This small molecule binds to this protein.
Small molecule (SMILES): O=[N+]([O-])c1cccc2c(Br)n[nH]c12

Sequence of chain 1.A:
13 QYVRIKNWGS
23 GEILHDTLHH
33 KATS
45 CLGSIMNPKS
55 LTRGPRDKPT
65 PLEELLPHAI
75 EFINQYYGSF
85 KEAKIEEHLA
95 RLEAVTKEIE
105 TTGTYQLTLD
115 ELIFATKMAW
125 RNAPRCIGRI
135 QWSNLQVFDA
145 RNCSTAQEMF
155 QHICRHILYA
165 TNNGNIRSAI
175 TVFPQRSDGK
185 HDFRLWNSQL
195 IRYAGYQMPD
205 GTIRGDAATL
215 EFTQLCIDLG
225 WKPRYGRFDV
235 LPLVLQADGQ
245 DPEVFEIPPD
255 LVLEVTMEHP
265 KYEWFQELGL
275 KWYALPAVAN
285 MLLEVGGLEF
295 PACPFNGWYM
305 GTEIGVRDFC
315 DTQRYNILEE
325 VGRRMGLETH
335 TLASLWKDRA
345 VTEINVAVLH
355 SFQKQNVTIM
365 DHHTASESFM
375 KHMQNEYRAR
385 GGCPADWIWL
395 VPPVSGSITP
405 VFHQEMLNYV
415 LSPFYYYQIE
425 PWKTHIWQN

Binding-site contacts:
Ligand atom N2 contacts residue PRO280 of chain 1.A at 3.8 Å.
Ligand atom C7 contacts residue PRO280 of chain 1.A at 4.0 Å (hydrophobic).
Ligand atom O12 contacts residue MET304 of chain 1.A at 3.0 Å (h-bond).
Ligand atom C8 contacts residue HEM1 of chain 1.C at 3.6 Å.
Ligand atom BR contacts residue GLY301 of chain 1.A at 3.7 Å.
Ligand atom C3 contacts residue HEM1 of chain 1.C at 3.7 Å.
Ligand atom C8 contacts residue TRP302 of chain 1.A at 3.8 Å (hydrophobic).
Ligand atom O11 contacts residue GLU307 of chain 1.A at 3.1 Å.
Ligand atom N10 contacts residue TRP302 of chain 1.A at 3.9 Å.
Ligand atom N1 contacts residue TRP302 of chain 1.A at 2.8 Å (h-bond).
Ligand atom N1 contacts residue PRO280 of chain 1.A at 3.6 Å.
Ligand atom C9 contacts residue HEM1 of chain 1.C at 3.8 Å.
Ligand atom N2 contacts residue GLY301 of chain 1.A at 3.3 Å (h-bond).
Ligand atom C5 contacts residue HEM1 of chain 1.C at 3.3 Å.
Ligand atom N10 contacts residue MET304 of chain 1.A at 3.6 Å (h-bond).
Ligand atom C6 contacts residue HEM1 of chain 1.C at 3.5 Å.
Ligand atom C3 contacts residue GLY301 of chain 1.A at 3.8 Å.
Ligand atom O11 contacts residue TYR303 of chain 1.A at 3.5 Å.
Ligand atom N2 contacts residue HEM1 of chain 1.C at 3.2 Å.
Ligand atom O12 contacts residue HEM1 of chain 1.C at 3.6 Å.
Ligand atom O11 contacts residue HEM1 of chain 1.C at 3.7 Å.
Ligand atom C8 contacts residue PRO280 of chain 1.A at 3.7 Å (hydrophobic).
Ligand atom N2 contacts residue TRP302 of chain 1.A at 3.6 Å.
Ligand atom C6 contacts residue GLU307 of chain 1.A at 4.1 Å.
Ligand atom C7 contacts residue HEM1 of chain 1.C at 3.7 Å.
Ligand atom BR contacts residue PRO280 of chain 1.A at 3.9 Å.
Ligand atom C4 contacts residue HEM1 of chain 1.C at 4.1 Å.
Ligand atom O12 contacts residue TYR303 of chain 1.A at 3.0 Å.
Ligand atom BR contacts residue HEM1 of chain 1.C at 3.6 Å.
Ligand atom O12 contacts residue TRP302 of chain 1.A at 2.8 Å (h-bond).
Ligand atom O11 contacts residue MET304 of chain 1.A at 3.5 Å (h-bond).
Ligand atom C9 contacts residue PRO280 of chain 1.A at 3.9 Å (hydrophobic).
Ligand atom C4 contacts residue VAL282 of chain 1.A at 3.9 Å (hydrophobic).
Ligand atom N10 contacts residue TYR303 of chain 1.A at 3.7 Å.
Ligand atom N1 contacts residue GLY301 of chain 1.A at 4.2 Å.
Ligand atom BR contacts residue ASN300 of chain 1.A at 3.7 Å.
Ligand atom N10 contacts residue HEM1 of chain 1.C at 3.8 Å.
Ligand atom N1 contacts residue HEM1 of chain 1.C at 3.2 Å.
Ligand atom C3 contacts residue PRO280 of chain 1.A at 3.8 Å (hydrophobic).
Ligand atom BR contacts residue PHE299 of chain 1.A at 3.6 Å.